This protein binds this small molecule.
Small molecule (SMILES): CC(=O)N[C@@H]1[C@@H](O)[C@H](O)[C@@H](CO)O[C@H]1O

Sequence of chain 1.B:
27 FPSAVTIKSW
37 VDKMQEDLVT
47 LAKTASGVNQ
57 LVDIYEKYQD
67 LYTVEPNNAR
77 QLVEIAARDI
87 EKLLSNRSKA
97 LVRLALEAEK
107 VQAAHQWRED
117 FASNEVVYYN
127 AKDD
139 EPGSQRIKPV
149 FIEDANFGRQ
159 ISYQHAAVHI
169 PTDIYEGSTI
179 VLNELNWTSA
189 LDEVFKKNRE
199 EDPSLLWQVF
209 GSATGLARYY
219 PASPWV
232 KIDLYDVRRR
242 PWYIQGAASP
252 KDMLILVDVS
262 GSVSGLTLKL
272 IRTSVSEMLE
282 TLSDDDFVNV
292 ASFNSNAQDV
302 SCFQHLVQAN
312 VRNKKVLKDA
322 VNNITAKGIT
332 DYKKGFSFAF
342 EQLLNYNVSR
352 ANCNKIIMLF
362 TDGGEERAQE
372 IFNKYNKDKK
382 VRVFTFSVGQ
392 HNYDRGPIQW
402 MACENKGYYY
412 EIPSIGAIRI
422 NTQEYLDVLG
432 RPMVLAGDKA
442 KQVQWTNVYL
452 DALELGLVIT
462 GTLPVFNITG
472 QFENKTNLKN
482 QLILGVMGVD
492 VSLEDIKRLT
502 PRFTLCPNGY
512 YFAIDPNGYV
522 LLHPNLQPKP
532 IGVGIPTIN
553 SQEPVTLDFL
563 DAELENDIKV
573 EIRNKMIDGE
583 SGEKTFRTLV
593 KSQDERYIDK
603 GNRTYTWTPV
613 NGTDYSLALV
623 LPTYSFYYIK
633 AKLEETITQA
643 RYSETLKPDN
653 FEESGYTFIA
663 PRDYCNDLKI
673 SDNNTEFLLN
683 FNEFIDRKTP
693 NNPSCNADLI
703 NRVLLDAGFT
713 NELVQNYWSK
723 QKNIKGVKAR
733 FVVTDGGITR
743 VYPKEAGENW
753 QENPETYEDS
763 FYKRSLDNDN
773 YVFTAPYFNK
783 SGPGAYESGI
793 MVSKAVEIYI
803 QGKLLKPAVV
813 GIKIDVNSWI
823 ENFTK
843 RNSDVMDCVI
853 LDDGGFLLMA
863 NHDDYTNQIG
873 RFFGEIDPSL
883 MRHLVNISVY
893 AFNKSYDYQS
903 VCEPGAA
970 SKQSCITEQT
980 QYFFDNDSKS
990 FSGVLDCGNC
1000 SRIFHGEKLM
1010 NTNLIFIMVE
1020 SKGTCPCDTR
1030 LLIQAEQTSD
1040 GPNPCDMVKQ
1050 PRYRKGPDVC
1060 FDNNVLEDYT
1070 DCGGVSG

Binding-site contacts:
Ligand atom O6 contacts residue PHE780 of chain 1.B at 4.3 Å.
Ligand atom C1 contacts residue LYS782 of chain 1.B at 3.5 Å.
Ligand atom C6 contacts residue ASN781 of chain 1.B at 4.3 Å.
Ligand atom N2 contacts residue LYS782 of chain 1.B at 4.3 Å.
Ligand atom N2 contacts residue ASN781 of chain 1.B at 2.8 Å (h-bond).
Ligand atom O3 contacts residue ASN781 of chain 1.B at 4.1 Å.
Ligand atom C4 contacts residue ASN781 of chain 1.B at 3.5 Å.
Ligand atom C3 contacts residue ASN781 of chain 1.B at 3.2 Å.
Ligand atom C1 contacts residue ASN781 of chain 1.B at 1.4 Å.
Ligand atom C5 contacts residue ASN781 of chain 1.B at 3.2 Å.
Ligand atom C7 contacts residue ASN781 of chain 1.B at 3.6 Å.
Ligand atom O7 contacts residue ASN781 of chain 1.B at 3.7 Å.
Ligand atom O5 contacts residue ASN781 of chain 1.B at 2.0 Å (h-bond).
Ligand atom C2 contacts residue ASN781 of chain 1.B at 1.9 Å.
Ligand atom O5 contacts residue LYS782 of chain 1.B at 4.4 Å.
Ligand atom O6 contacts residue ASN781 of chain 1.B at 4.4 Å.
Ligand atom O6 contacts residue GLU877 of chain 1.B at 4.5 Å.
Ligand atom O6 contacts residue ARG873 of chain 1.B at 3.6 Å.